Sequence of chain 1.C:
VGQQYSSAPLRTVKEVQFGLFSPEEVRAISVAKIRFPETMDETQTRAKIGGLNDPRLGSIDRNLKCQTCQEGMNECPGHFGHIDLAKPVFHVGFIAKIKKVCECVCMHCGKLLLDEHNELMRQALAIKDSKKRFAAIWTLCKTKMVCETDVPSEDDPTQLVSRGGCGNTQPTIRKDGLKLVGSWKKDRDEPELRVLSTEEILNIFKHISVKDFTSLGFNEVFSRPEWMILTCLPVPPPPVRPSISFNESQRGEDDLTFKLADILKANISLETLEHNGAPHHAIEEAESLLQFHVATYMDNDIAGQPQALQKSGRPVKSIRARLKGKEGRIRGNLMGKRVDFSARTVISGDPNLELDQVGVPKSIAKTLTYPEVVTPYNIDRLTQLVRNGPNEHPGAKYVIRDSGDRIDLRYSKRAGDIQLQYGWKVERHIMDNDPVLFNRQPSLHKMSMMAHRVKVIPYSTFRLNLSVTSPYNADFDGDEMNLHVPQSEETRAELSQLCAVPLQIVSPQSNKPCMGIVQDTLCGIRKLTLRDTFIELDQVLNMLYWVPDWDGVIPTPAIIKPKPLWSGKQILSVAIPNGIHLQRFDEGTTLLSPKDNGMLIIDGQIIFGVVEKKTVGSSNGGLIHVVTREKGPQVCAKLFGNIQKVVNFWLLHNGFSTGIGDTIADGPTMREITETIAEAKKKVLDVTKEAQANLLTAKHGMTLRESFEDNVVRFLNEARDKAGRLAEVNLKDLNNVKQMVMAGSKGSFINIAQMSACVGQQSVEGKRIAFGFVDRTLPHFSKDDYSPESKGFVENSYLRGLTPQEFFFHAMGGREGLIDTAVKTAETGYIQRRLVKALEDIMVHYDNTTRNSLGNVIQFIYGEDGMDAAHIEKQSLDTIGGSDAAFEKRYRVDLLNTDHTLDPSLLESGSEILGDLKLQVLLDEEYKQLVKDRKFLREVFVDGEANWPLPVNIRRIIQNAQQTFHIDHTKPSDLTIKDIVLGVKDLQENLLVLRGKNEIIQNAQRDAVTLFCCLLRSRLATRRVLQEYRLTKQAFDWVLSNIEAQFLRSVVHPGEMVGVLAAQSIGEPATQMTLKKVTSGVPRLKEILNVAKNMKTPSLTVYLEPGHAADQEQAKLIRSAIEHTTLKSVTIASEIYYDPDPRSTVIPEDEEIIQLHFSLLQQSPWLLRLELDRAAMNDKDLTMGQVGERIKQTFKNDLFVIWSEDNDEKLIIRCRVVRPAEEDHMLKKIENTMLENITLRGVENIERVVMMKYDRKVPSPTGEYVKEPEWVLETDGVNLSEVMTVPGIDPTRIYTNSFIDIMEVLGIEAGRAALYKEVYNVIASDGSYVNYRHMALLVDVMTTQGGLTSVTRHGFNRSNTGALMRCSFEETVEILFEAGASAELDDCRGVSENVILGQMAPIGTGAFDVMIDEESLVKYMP

Sequence of chain 1.D:
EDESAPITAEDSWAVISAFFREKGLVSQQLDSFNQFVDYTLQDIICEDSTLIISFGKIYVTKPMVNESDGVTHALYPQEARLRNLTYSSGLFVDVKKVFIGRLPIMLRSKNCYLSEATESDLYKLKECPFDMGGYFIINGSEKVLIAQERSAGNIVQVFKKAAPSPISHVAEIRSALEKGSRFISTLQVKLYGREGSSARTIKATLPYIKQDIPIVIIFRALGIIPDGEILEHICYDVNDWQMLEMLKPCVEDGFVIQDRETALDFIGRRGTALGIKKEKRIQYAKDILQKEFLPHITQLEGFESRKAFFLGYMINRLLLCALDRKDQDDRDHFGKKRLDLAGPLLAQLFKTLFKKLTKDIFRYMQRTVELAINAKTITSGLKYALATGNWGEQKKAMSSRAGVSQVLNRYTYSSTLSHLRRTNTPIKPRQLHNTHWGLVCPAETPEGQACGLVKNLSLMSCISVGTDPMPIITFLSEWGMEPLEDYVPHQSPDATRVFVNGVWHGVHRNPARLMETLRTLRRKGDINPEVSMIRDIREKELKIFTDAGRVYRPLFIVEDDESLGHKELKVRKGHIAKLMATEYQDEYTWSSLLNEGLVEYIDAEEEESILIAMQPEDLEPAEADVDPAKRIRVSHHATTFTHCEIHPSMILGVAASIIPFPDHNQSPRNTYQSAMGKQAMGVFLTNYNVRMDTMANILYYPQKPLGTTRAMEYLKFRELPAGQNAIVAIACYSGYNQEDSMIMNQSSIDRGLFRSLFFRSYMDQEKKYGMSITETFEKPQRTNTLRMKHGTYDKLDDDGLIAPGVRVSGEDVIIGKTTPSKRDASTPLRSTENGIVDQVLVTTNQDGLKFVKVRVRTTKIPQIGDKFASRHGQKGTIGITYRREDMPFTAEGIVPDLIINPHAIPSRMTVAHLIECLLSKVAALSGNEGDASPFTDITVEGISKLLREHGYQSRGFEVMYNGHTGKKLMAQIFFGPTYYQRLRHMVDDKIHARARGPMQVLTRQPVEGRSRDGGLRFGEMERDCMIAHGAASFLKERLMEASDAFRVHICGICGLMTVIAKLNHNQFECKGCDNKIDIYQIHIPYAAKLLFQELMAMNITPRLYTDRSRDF

This small molecule binds to this protein.
Small molecule (SMILES): Nc1ccn([C@@H]2O[C@H](CO[P](=O)(O)O[C@H]3[C@@H](O)[C@H](n4cnc5c(=O)nc(N)[nH]c54)O[C@@H]3CO[P](=O)(O)O[C@H]3[C@@H](O)[C@H](n4cnc5c(=O)nc(N)[nH]c54)O[C@@H]3CO[P](=O)(O)O[C@H]3[C@@H](O)[C@H](n4cnc5c(N)ncnc54)O[C@@H]3CO[P](=O)(O)O[C@H]3[C@@H](O)[C@H](n4ccc(N)nc4=O)O[C@@H]3CO[P](=O)(O)O[C@H]3[C@@H](O)[C@H](n4ccc(N)nc4=O)O[C@@H]3CO[P](=O)(O)O[C@H]3[C@@H](O)[C@H](n4cnc5c(N)ncnc54)O[C@@H]3CO[P](=O)(O)O[C@H]3[C@@H](O)[C@H](n4cnc5c(=O)nc(N)[nH]c54)O[C@@H]3CO[P](=O)(O)O[C@H]3[C@@H](O)[C@H](n4cnc5c(N)ncnc54)O[C@@H]3CO)[C@@H](O)[C@H]2O)c(=O)n1

Binding-site contacts:
Ligand atom C5' contacts residue GLN481 of chain 1.D at 3.3 Å.
Ligand atom O2' contacts residue ARG320 of chain 1.C at 3.8 Å.
Ligand atom C5' contacts residue ASP485 of chain 1.C at 4.1 Å.
Ligand atom O2' contacts residue ASP485 of chain 1.C at 3.9 Å.
Ligand atom O2' contacts residue MG1 of chain 1.Q at 2.8 Å.
Ligand atom O3' contacts residue LYS979 of chain 1.D at 3.5 Å (salt-bridge).
Ligand atom C4' contacts residue ASP485 of chain 1.C at 3.4 Å.
Ligand atom C4' contacts residue ASP483 of chain 1.C at 3.9 Å.
Ligand atom C4' contacts residue LYS323 of chain 1.C at 3.9 Å.
Ligand atom OP1 contacts residue LYS987 of chain 1.D at 3.2 Å.
Ligand atom O2' contacts residue TYR486 of chain 1.D at 3.7 Å.
Ligand atom C4' contacts residue MG1 of chain 1.Q at 3.2 Å.
Ligand atom O4' contacts residue ASP485 of chain 1.C at 3.9 Å.
Ligand atom C5' contacts residue GLN1112 of chain 1.D at 3.4 Å.
Ligand atom C5' contacts residue ALA477 of chain 1.D at 4.1 Å (hydrophobic).
Ligand atom OP1 contacts residue ALA772 of chain 1.D at 4.1 Å.
Ligand atom O2' contacts residue GLN481 of chain 1.D at 3.9 Å.
Ligand atom C2' contacts residue MG1 of chain 1.Q at 3.5 Å.
Ligand atom OP1 contacts residue GLN776 of chain 1.D at 3.5 Å (h-bond).
Ligand atom OP1 contacts residue ALA477 of chain 1.D at 4.1 Å.
Ligand atom O2' contacts residue ALA477 of chain 1.D at 3.6 Å.
Ligand atom O2' contacts residue ARG446 of chain 1.C at 3.1 Å (salt-bridge).
Ligand atom O3' contacts residue ASP483 of chain 1.C at 3.4 Å (salt-bridge).
Ligand atom OP1 contacts residue LYS979 of chain 1.D at 2.6 Å (salt-bridge).
Ligand atom O3' contacts residue MG1 of chain 1.Q at 2.5 Å.
Ligand atom P contacts residue LYS979 of chain 1.D at 3.7 Å.
Ligand atom O3' contacts residue LYS323 of chain 1.C at 3.9 Å.
Ligand atom O4' contacts residue HIS1097 of chain 1.D at 3.9 Å.
Ligand atom C3' contacts residue MG1 of chain 1.Q at 3.1 Å.
Ligand atom C4' contacts residue GLN776 of chain 1.D at 3.9 Å.
Ligand atom O2' contacts residue HIS1097 of chain 1.D at 3.3 Å (h-bond).
Ligand atom OP1 contacts residue GLN481 of chain 1.D at 3.7 Å.
Ligand atom C5' contacts residue HIS1097 of chain 1.D at 3.8 Å.
Ligand atom O2' contacts residue LYS323 of chain 1.C at 2.9 Å (salt-bridge).
Ligand atom OP2 contacts residue GLN531 of chain 1.D at 4.0 Å.
Ligand atom C2' contacts residue LYS323 of chain 1.C at 4.0 Å.
Ligand atom C4' contacts residue HIS1097 of chain 1.D at 3.5 Å.
Ligand atom O3' contacts residue GLN481 of chain 1.D at 3.7 Å.
Ligand atom C5' contacts residue ASP483 of chain 1.C at 3.9 Å.
Ligand atom C5' contacts residue GLN776 of chain 1.D at 3.2 Å.